This protein binds this small molecule.
Small molecule (SMILES): CC(=O)N[C@@H]1[C@@H](O)[C@H](O)[C@@H](CO)O[C@H]1O

Binding-site contacts:
Ligand atom O7 contacts residue ASN238 of chain 1.C at 4.4 Å.
Ligand atom N2 contacts residue HIS216 of chain 1.C at 4.2 Å.
Ligand atom C7 contacts residue ASN238 of chain 1.C at 3.9 Å.
Ligand atom C8 contacts residue GLY214 of chain 1.C at 3.2 Å.
Ligand atom C8 contacts residue TYR215 of chain 1.C at 4.1 Å (hydrophobic).
Ligand atom N2 contacts residue ASN238 of chain 1.C at 2.9 Å (h-bond).
Ligand atom C7 contacts residue ARG188 of chain 1.C at 3.6 Å.
Ligand atom C2 contacts residue HIS216 of chain 1.C at 4.1 Å.
Ligand atom O7 contacts residue TRP130 of chain 1.C at 4.5 Å.
Ligand atom C8 contacts residue LYS187 of chain 1.C at 4.2 Å.
Ligand atom O7 contacts residue HIS216 of chain 1.C at 3.9 Å.
Ligand atom C7 contacts residue HIS216 of chain 1.C at 3.8 Å.
Ligand atom O7 contacts residue ARG188 of chain 1.C at 2.8 Å (salt-bridge).
Ligand atom C8 contacts residue ARG188 of chain 1.C at 3.8 Å.
Ligand atom O3 contacts residue ARG188 of chain 1.C at 3.6 Å.
Ligand atom C4 contacts residue ASN238 of chain 1.C at 4.2 Å.
Ligand atom C3 contacts residue ASN238 of chain 1.C at 3.8 Å.
Ligand atom C2 contacts residue ASN238 of chain 1.C at 2.4 Å.
Ligand atom C5 contacts residue ASN238 of chain 1.C at 3.6 Å.
Ligand atom C1 contacts residue ASN238 of chain 1.C at 1.4 Å.
Ligand atom C8 contacts residue HIS216 of chain 1.C at 3.9 Å.
Ligand atom C1 contacts residue HIS216 of chain 1.C at 4.3 Å.
Ligand atom O5 contacts residue ASN238 of chain 1.C at 2.3 Å (h-bond).

Sequence of chain 1.C:
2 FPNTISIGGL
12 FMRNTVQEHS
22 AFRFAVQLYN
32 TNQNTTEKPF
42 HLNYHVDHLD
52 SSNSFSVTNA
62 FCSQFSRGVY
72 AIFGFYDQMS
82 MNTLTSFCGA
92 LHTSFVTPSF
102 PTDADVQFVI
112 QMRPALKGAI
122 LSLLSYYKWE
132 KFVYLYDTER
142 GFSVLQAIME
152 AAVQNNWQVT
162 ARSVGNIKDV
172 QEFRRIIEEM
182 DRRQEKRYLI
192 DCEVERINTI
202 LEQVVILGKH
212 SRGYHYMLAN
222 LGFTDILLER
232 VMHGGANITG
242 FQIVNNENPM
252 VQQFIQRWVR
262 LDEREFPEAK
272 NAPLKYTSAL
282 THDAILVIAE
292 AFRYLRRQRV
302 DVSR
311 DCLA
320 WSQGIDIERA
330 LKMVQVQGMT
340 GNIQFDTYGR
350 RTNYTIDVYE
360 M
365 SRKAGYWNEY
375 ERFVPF